This small molecule binds to this protein.
Small molecule (SMILES): CC[C@H](C)[C@H](NC(=O)[C@@H](N)Cc1ccc(O)cc1)C(=O)N[C@@H](Cc1ccccc1)C(=O)NCC(=O)N[C@@H](CC(=O)O)C(=O)N[C@H](C=O)Cc1ccccc1

Sequence of chain 1.B:
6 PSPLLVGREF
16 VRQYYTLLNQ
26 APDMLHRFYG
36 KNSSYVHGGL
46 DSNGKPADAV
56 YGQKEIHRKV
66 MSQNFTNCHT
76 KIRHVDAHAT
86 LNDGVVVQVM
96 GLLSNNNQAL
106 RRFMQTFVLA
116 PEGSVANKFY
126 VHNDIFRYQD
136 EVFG

Binding-site contacts:
Ligand atom C contacts residue ASN122 of chain 1.B at 3.7 Å.
Ligand atom C contacts residue ARG32 of chain 1.B at 3.5 Å.
Ligand atom OD1 contacts residue LYS123 of chain 1.B at 3.6 Å.
Ligand atom CD1 contacts residue ASN122 of chain 1.B at 3.5 Å.
Ligand atom CZ contacts residue VAL11 of chain 1.B at 3.8 Å (hydrophobic).
Ligand atom O contacts residue LYS123 of chain 1.B at 3.6 Å.
Ligand atom CE2 contacts residue PHE33 of chain 1.B at 3.5 Å (hydrophobic).
Ligand atom CE1 contacts residue ASN122 of chain 1.B at 3.5 Å.
Ligand atom CZ contacts residue PHE15 of chain 1.B at 3.6 Å (hydrophobic).
Ligand atom CE1 contacts residue VAL11 of chain 1.B at 3.7 Å (hydrophobic).
Ligand atom CE1 contacts residue PHE15 of chain 1.B at 3.9 Å (hydrophobic).
Ligand atom CD1 contacts residue PHE124 of chain 1.B at 3.8 Å (hydrophobic).
Ligand atom N contacts residue ARG32 of chain 1.B at 3.5 Å (salt-bridge).
Ligand atom CA contacts residue PHE124 of chain 1.B at 3.0 Å (hydrophobic).
Ligand atom C contacts residue PHE124 of chain 1.B at 3.9 Å (hydrophobic).
Ligand atom CD2 contacts residue GLN18 of chain 1.B at 3.4 Å.
Ligand atom CB contacts residue PHE124 of chain 1.B at 3.8 Å (hydrophobic).
Ligand atom CZ contacts residue VAL11 of chain 1.B at 3.9 Å (hydrophobic).
Ligand atom O contacts residue ARG32 of chain 1.B at 2.4 Å (salt-bridge).
Ligand atom C contacts residue PHE124 of chain 1.B at 3.4 Å (hydrophobic).
Ligand atom CZ contacts residue ARG32 of chain 1.B at 3.7 Å.
Ligand atom N contacts residue PHE124 of chain 1.B at 2.8 Å (h-bond).
Ligand atom CB contacts residue PHE33 of chain 1.B at 3.7 Å (hydrophobic).
Ligand atom O contacts residue LYS123 of chain 1.B at 3.2 Å.
Ligand atom CB contacts residue LYS123 of chain 1.B at 3.5 Å.
Ligand atom N contacts residue ASN122 of chain 1.B at 3.0 Å (h-bond).
Ligand atom CB contacts residue ASN122 of chain 1.B at 3.5 Å.
Ligand atom CB contacts residue ARG32 of chain 1.B at 3.4 Å.
Ligand atom O contacts residue ASN122 of chain 1.B at 3.8 Å.
Ligand atom CE2 contacts residue PHE15 of chain 1.B at 3.6 Å (hydrophobic).
Ligand atom CA contacts residue ASN122 of chain 1.B at 3.4 Å.
Ligand atom CE1 contacts residue LEU22 of chain 1.B at 3.9 Å (hydrophobic).
Ligand atom CD1 contacts residue VAL11 of chain 1.B at 3.8 Å (hydrophobic).
Ligand atom CG2 contacts residue LYS123 of chain 1.B at 3.2 Å.
Ligand atom O contacts residue PHE33 of chain 1.B at 3.5 Å.
Ligand atom CA contacts residue ARG32 of chain 1.B at 3.3 Å.
Ligand atom O contacts residue PHE124 of chain 1.B at 2.7 Å (h-bond).
Ligand atom CZ contacts residue LEU22 of chain 1.B at 3.5 Å (hydrophobic).
Ligand atom CE1 contacts residue ARG32 of chain 1.B at 3.7 Å.
Ligand atom CG contacts residue PHE15 of chain 1.B at 3.9 Å (hydrophobic).